Binding-site contacts:
Ligand atom C12 contacts residue GLY420 of chain 1.B at 3.5 Å.
Ligand atom C13 contacts residue GLY420 of chain 1.B at 3.3 Å.
Ligand atom C1 contacts residue ASN282 of chain 1.B at 3.3 Å.
Ligand atom C3 contacts residue PRO280 of chain 1.B at 3.5 Å (hydrophobic).
Ligand atom C4 contacts residue CO1 of chain 1.E at 3.1 Å.
Ligand atom C13 contacts residue GLN379 of chain 1.B at 3.7 Å.
Ligand atom O11 contacts residue CO1 of chain 1.E at 2.2 Å.
Ligand atom C12 contacts residue PHE381 of chain 1.B at 3.4 Å (hydrophobic).
Ligand atom C17 contacts residue PHE381 of chain 1.B at 3.7 Å (hydrophobic).
Ligand atom C16 contacts residue PHE381 of chain 1.B at 3.3 Å (hydrophobic).
Ligand atom C13 contacts residue PHE424 of chain 1.B at 3.4 Å (hydrophobic).
Ligand atom C15 contacts residue PHE381 of chain 1.B at 3.4 Å (hydrophobic).
Ligand atom C10 contacts residue PHE419 of chain 1.B at 3.7 Å (hydrophobic).
Ligand atom C4 contacts residue PHE419 of chain 1.B at 3.5 Å (hydrophobic).
Ligand atom C8 contacts residue CO1 of chain 1.E at 3.2 Å.
Ligand atom C10 contacts residue PHE381 of chain 1.B at 3.3 Å (hydrophobic).
Ligand atom C25 contacts residue ASN423 of chain 1.B at 3.8 Å.
Ligand atom O9 contacts residue HIS308 of chain 1.B at 3.7 Å.
Ligand atom C13 contacts residue PHE381 of chain 1.B at 3.4 Å (hydrophobic).
Ligand atom O9 contacts residue HIS226 of chain 1.B at 3.1 Å (h-bond).
Ligand atom C2 contacts residue ASN282 of chain 1.B at 3.8 Å.
Ligand atom N24 contacts residue PHE424 of chain 1.B at 3.3 Å.
Ligand atom O9 contacts residue CO1 of chain 1.E at 2.2 Å.
Ligand atom C14 contacts residue PHE424 of chain 1.B at 3.3 Å (hydrophobic).
Ligand atom C2 contacts residue SER267 of chain 1.B at 3.1 Å.
Ligand atom C25 contacts residue PHE424 of chain 1.B at 3.4 Å (hydrophobic).
Ligand atom C8 contacts residue PHE419 of chain 1.B at 3.3 Å (hydrophobic).
Ligand atom O11 contacts residue GLU394 of chain 1.B at 2.8 Å (salt-bridge).
Ligand atom C17 contacts residue HIS308 of chain 1.B at 3.4 Å.
Ligand atom O11 contacts residue PHE419 of chain 1.B at 3.5 Å (h-bond).
Ligand atom C31 contacts residue PHE381 of chain 1.B at 3.8 Å (hydrophobic).
Ligand atom O11 contacts residue HIS308 of chain 1.B at 3.2 Å (h-bond).
Ligand atom O11 contacts residue PHE381 of chain 1.B at 3.7 Å.
Ligand atom C14 contacts residue PHE381 of chain 1.B at 3.4 Å (hydrophobic).
Ligand atom C5 contacts residue PHE419 of chain 1.B at 3.5 Å (hydrophobic).
Ligand atom C5 contacts residue CO1 of chain 1.E at 3.6 Å.
Ligand atom C12 contacts residue PHE419 of chain 1.B at 3.2 Å (hydrophobic).
Ligand atom O9 contacts residue PHE419 of chain 1.B at 3.3 Å.
Ligand atom C8 contacts residue HIS308 of chain 1.B at 3.8 Å.
Ligand atom C31 contacts residue MET335 of chain 1.B at 3.5 Å (hydrophobic).

Sequence of chain 1.B:
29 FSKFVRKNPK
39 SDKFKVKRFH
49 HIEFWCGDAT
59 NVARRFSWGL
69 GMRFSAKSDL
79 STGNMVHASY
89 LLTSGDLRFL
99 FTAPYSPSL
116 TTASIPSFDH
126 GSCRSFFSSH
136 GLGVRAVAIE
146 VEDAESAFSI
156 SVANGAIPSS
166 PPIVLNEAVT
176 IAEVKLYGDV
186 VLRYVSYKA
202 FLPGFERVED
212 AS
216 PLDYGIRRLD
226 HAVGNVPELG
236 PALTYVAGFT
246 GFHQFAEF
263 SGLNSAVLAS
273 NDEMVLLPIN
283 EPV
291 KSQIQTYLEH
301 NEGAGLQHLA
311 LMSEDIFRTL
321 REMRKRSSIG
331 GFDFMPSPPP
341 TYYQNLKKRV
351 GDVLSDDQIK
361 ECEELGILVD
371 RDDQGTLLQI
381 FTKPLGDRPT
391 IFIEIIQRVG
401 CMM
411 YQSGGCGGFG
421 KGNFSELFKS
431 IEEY

This small molecule binds to this protein.
Small molecule (SMILES): Cc1ccccc1-n1c(=O)c2c(C)c(C(=O)C3=C(O)CCCC3=O)ccc2n(C)c1=O